A small-molecule ligand and the protein it binds are described below.
Small molecule (SMILES): CC(=O)N[C@H]1[C@H](O[C@H]2[C@H](O)[C@@H](NC(C)=O)CO[C@@H]2CO)O[C@H](CO)[C@@H](O)[C@@H]1O

Sequence of chain 27.G:
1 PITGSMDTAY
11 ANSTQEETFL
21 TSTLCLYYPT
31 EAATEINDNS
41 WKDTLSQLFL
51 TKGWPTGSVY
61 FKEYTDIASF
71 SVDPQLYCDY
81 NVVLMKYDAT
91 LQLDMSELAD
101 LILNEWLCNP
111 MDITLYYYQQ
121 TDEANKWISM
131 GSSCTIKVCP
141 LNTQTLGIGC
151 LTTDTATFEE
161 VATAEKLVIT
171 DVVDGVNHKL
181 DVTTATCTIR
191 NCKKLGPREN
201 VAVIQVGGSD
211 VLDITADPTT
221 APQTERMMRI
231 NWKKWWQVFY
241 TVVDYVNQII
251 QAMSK

Binding-site contacts:
Ligand atom N2 contacts residue ASN12 of chain 27.G at 3.8 Å.
Ligand atom C2 contacts residue ASN12 of chain 27.G at 3.3 Å.
Ligand atom O5 contacts residue ASN12 of chain 27.G at 2.7 Å (h-bond).
Ligand atom C5 contacts residue ASN12 of chain 27.G at 4.1 Å.
Ligand atom C1 contacts residue ASN12 of chain 27.G at 2.2 Å.
Ligand atom O7 contacts residue ASN12 of chain 27.G at 3.6 Å.
Ligand atom C7 contacts residue ASN12 of chain 27.G at 3.9 Å.